Sequence of chain 1.A:
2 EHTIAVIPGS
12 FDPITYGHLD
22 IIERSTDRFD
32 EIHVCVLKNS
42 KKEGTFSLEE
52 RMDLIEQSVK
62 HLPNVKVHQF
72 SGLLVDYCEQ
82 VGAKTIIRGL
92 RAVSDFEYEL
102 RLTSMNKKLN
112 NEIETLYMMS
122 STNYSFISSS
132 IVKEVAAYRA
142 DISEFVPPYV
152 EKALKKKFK

A small-molecule ligand and the protein it binds are described below.
Small molecule (SMILES): Nc1ncnc2c1ncn2[C@@H]1O[C@H](COP(=O)(O)OP(=O)(O)OP(O)(O)=S)[C@@H](O)[C@H]1O

Binding-site contacts:
Ligand atom N7 contacts residue ILE128 of chain 1.A at 3.6 Å.
Ligand atom C5' contacts residue ARG89 of chain 1.A at 3.7 Å.
Ligand atom O2A contacts residue SER11 of chain 1.A at 3.5 Å (h-bond).
Ligand atom C5 contacts residue ARG92 of chain 1.A at 3.6 Å.
Ligand atom O3G contacts residue SER131 of chain 1.A at 3.3 Å (h-bond).
Ligand atom O2' contacts residue GLY90 of chain 1.A at 2.9 Å (h-bond).
Ligand atom O2G contacts residue SER131 of chain 1.A at 2.6 Å (h-bond).
Ligand atom C2 contacts residue SER121 of chain 1.A at 3.4 Å.
Ligand atom C3' contacts residue ARG89 of chain 1.A at 3.5 Å.
Ligand atom N6 contacts residue TYR125 of chain 1.A at 3.0 Å (h-bond).
Ligand atom O2G contacts residue SER129 of chain 1.A at 3.0 Å.
Ligand atom N6 contacts residue ILE128 of chain 1.A at 2.9 Å (h-bond).
Ligand atom O1A contacts residue PHE12 of chain 1.A at 3.2 Å (h-bond).
Ligand atom C6 contacts residue ARG92 of chain 1.A at 3.7 Å.
Ligand atom O2' contacts residue ARG92 of chain 1.A at 3.4 Å (salt-bridge).
Ligand atom O2A contacts residue 2VJ1 of chain 1.I at 2.8 Å (h-bond).
Ligand atom O2G contacts residue SER130 of chain 1.A at 3.4 Å (h-bond).
Ligand atom PG contacts residue SER131 of chain 1.A at 3.4 Å.
Ligand atom O1B contacts residue SER130 of chain 1.A at 3.7 Å.
Ligand atom N6 contacts residue GLY18 of chain 1.A at 3.4 Å.
Ligand atom N1 contacts residue SER121 of chain 1.A at 2.9 Å (h-bond).
Ligand atom O2' contacts residue ASP96 of chain 1.A at 3.6 Å (salt-bridge).
Ligand atom O3' contacts residue GLY90 of chain 1.A at 3.3 Å (h-bond).
Ligand atom O1A contacts residue SER11 of chain 1.A at 3.5 Å (h-bond).
Ligand atom O1A contacts residue HIS19 of chain 1.A at 3.2 Å.
Ligand atom N3 contacts residue ILE22 of chain 1.A at 3.7 Å.
Ligand atom C6 contacts residue GLY18 of chain 1.A at 3.7 Å.
Ligand atom O3A contacts residue 2VJ1 of chain 1.I at 2.8 Å (h-bond).
Ligand atom O4' contacts residue HIS19 of chain 1.A at 3.6 Å (h-bond).
Ligand atom C8 contacts residue HIS19 of chain 1.A at 3.7 Å.
Ligand atom O2B contacts residue 2VJ1 of chain 1.I at 2.1 Å (h-bond).
Ligand atom PA contacts residue 2VJ1 of chain 1.I at 3.4 Å.
Ligand atom O3' contacts residue ARG89 of chain 1.A at 3.0 Å (salt-bridge).
Ligand atom C8 contacts residue ARG92 of chain 1.A at 3.4 Å.
Ligand atom C2' contacts residue GLY90 of chain 1.A at 3.7 Å.
Ligand atom PB contacts residue 2VJ1 of chain 1.I at 3.1 Å.
Ligand atom O5' contacts residue HIS19 of chain 1.A at 3.2 Å.
Ligand atom N7 contacts residue ARG92 of chain 1.A at 3.0 Å (salt-bridge).
Ligand atom O3B contacts residue ARG92 of chain 1.A at 3.7 Å.
Ligand atom O3' contacts residue GLU100 of chain 1.A at 2.9 Å (salt-bridge).